Binding-site contacts:
Ligand atom C8 contacts residue PHE148 of chain 1.C at 3.9 Å (hydrophobic).
Ligand atom C5 contacts residue ASN149 of chain 1.C at 3.6 Å.
Ligand atom C4 contacts residue ASN149 of chain 1.C at 4.2 Å.
Ligand atom C7 contacts residue ASN149 of chain 1.C at 3.3 Å.
Ligand atom C3 contacts residue ASN149 of chain 1.C at 3.8 Å.
Ligand atom C8 contacts residue GLN127 of chain 1.C at 3.5 Å.
Ligand atom O7 contacts residue ASN149 of chain 1.C at 3.1 Å (h-bond).
Ligand atom C7 contacts residue PHE148 of chain 1.C at 4.2 Å (hydrophobic).
Ligand atom C8 contacts residue SER147 of chain 1.C at 3.5 Å.
Ligand atom N2 contacts residue ASN149 of chain 1.C at 3.0 Å (h-bond).
Ligand atom O5 contacts residue ASN149 of chain 1.C at 2.3 Å (h-bond).
Ligand atom C2 contacts residue ASN149 of chain 1.C at 2.4 Å.
Ligand atom C7 contacts residue GLN127 of chain 1.C at 4.3 Å.
Ligand atom C1 contacts residue ASN149 of chain 1.C at 1.4 Å.
Ligand atom O7 contacts residue THR125 of chain 1.C at 4.2 Å.
Ligand atom O7 contacts residue PHE148 of chain 1.C at 3.9 Å.

A small-molecule ligand and the protein it binds are described below.
Small molecule (SMILES): CC(=O)N[C@@H]1[C@@H](O)[C@H](O)[C@@H](CO)O[C@H]1O

Sequence of chain 1.C:
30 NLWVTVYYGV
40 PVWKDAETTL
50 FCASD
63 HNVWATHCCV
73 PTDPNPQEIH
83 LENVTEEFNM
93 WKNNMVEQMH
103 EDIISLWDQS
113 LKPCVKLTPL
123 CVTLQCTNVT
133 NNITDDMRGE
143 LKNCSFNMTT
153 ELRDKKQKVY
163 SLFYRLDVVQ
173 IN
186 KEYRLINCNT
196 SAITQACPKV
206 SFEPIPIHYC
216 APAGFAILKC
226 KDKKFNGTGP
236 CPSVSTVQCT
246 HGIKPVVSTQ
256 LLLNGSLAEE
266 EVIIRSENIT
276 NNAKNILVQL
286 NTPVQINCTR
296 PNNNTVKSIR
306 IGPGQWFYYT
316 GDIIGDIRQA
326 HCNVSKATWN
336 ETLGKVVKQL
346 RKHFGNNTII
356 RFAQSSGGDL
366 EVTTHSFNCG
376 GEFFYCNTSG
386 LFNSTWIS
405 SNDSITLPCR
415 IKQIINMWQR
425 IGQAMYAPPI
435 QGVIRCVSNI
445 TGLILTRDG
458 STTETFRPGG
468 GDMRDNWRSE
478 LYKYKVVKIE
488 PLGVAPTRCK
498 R